Sequence of chain 1.B:
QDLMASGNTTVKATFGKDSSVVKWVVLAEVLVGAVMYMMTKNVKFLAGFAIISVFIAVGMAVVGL

Binding-site contacts:
Ligand atom C4 contacts residue MET39 of chain 1.B at 3.8 Å (hydrophobic).
Ligand atom C3 contacts residue MET38 of chain 1.B at 3.6 Å (hydrophobic).
Ligand atom C2 contacts residue VAL32 of chain 1.A at 3.8 Å (hydrophobic).
Ligand atom O3 contacts residue LYS44 of chain 1.JB at 3.4 Å.
Ligand atom C1 contacts residue VAL32 of chain 1.A at 4.1 Å (hydrophobic).
Ligand atom C2 contacts residue VAL43 of chain 1.JB at 3.3 Å (hydrophobic).
Ligand atom C1 contacts residue VAL35 of chain 1.A at 4.1 Å (hydrophobic).
Ligand atom P1 contacts residue MET39 of chain 1.B at 4.4 Å.
Ligand atom C1 contacts residue VAL43 of chain 1.JB at 3.6 Å (hydrophobic).
Ligand atom O2 contacts residue MET38 of chain 1.B at 2.9 Å (h-bond).
Ligand atom O6 contacts residue LYS44 of chain 1.JB at 3.9 Å.
Ligand atom O4 contacts residue LYS44 of chain 1.JB at 4.3 Å.
Ligand atom O3 contacts residue MET39 of chain 1.B at 3.4 Å.
Ligand atom O4 contacts residue MET38 of chain 1.B at 4.1 Å.
Ligand atom C3 contacts residue MET39 of chain 1.B at 3.6 Å (hydrophobic).
Ligand atom O2 contacts residue MET39 of chain 1.B at 4.4 Å.
Ligand atom O2 contacts residue VAL32 of chain 1.A at 3.3 Å.
Ligand atom O3 contacts residue MET38 of chain 1.B at 3.9 Å.
Ligand atom O1 contacts residue LYS44 of chain 1.JB at 3.3 Å.
Ligand atom O1 contacts residue VAL43 of chain 1.JB at 3.0 Å (h-bond).
Ligand atom P1 contacts residue MET38 of chain 1.B at 4.0 Å.
Ligand atom P1 contacts residue VAL43 of chain 1.JB at 4.5 Å.
Ligand atom C2 contacts residue LYS44 of chain 1.JB at 4.2 Å.
Ligand atom P1 contacts residue LYS44 of chain 1.JB at 4.0 Å.
Ligand atom O5 contacts residue LYS44 of chain 1.JB at 3.4 Å.
Ligand atom O5 contacts residue MET39 of chain 1.B at 2.8 Å (h-bond).

Sequence of chain 1.A:
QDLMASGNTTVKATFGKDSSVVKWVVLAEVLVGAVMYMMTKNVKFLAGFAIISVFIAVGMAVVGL

Sequence of chain 1.JB:
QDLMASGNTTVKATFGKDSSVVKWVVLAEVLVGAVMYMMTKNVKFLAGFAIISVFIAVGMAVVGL

A protein and the small-molecule ligand that binds it are described below.
Small molecule (SMILES): CCOP(=O)(O)OC[C@H](O)CO